The small molecule below binds the protein below.
Small molecule (SMILES): Nc1ccn([C@@H]2O[C@H](CO[P](=O)(O)O[C@H]3[C@@H](O)[C@H](n4cnc5c(N)ncnc54)O[C@@H]3CO[P](=O)(O)O[C@H]3[C@@H](O)[C@H](n4cnc5c(=O)nc(N)[nH]c54)O[C@@H]3CO[P](=O)(O)O[C@H]3[C@@H](O)[C@H](n4cnc5c(N)ncnc54)O[C@@H]3CO[P](=O)(O)O[C@H]3[C@@H](O)[C@H](n4cnc5c(N)ncnc54)O[C@@H]3CO[P](=O)(O)O[C@H]3[C@@H](O)[C@H](n4ccc(=O)[nH]c4=O)O[C@@H]3CO[P](=O)(O)O[C@H]3[C@@H](O)[C@H](n4ccc(N)nc4=O)O[C@@H]3CO[P](=O)(O)O[C@H]3[C@@H](O)[C@H](n4ccc(=O)[nH]c4=O)O[C@@H]3CO[P](=O)(O)O[C@H]3[C@@H](O)[C@H](n4cnc5c(=O)nc(N)[nH]c54)O[C@@H]3CO)[C@@H](O)[C@H]2O)c(=O)n1

Sequence of chain 25.C:
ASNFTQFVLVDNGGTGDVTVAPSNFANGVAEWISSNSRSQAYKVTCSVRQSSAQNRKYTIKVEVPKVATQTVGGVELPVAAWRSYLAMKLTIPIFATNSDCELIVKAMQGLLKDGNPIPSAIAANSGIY

Binding-site contacts:
Ligand atom N1 contacts residue SER47 of chain 54.C at 2.7 Å (h-bond).
Ligand atom O3' contacts residue ARG49 of chain 25.C at 3.6 Å (salt-bridge).
Ligand atom OP1 contacts residue ARG49 of chain 25.C at 2.6 Å (salt-bridge).
Ligand atom N6 contacts residue CYS46 of chain 54.C at 3.6 Å (h-bond).
Ligand atom C8 contacts residue LYS61 of chain 54.C at 3.6 Å.
Ligand atom C5 contacts residue THR45 of chain 54.C at 3.4 Å.
Ligand atom O5' contacts residue LYS89 of chain 25.C at 3.2 Å (salt-bridge).
Ligand atom O3' contacts residue SER51 of chain 25.C at 3.3 Å (h-bond).
Ligand atom C5' contacts residue LYS57 of chain 25.C at 3.8 Å.
Ligand atom OP2 contacts residue SER51 of chain 25.C at 3.3 Å (h-bond).
Ligand atom P contacts residue LYS57 of chain 25.C at 3.1 Å.
Ligand atom N7 contacts residue TYR85 of chain 54.C at 3.8 Å.
Ligand atom O5' contacts residue LYS57 of chain 25.C at 2.8 Å (salt-bridge).
Ligand atom N6 contacts residue THR45 of chain 54.C at 2.8 Å (h-bond).
Ligand atom OP1 contacts residue SER52 of chain 25.C at 3.1 Å.
Ligand atom OP1 contacts residue LYS57 of chain 25.C at 2.9 Å.
Ligand atom OP2 contacts residue TYR85 of chain 54.C at 2.6 Å (h-bond).
Ligand atom OP1 contacts residue ASN55 of chain 25.C at 3.2 Å.
Ligand atom N6 contacts residue THR59 of chain 54.C at 2.7 Å (h-bond).
Ligand atom P contacts residue SER51 of chain 25.C at 3.2 Å.
Ligand atom OP2 contacts residue LYS57 of chain 25.C at 3.5 Å (salt-bridge).
Ligand atom O5' contacts residue ARG49 of chain 25.C at 3.6 Å (salt-bridge).
Ligand atom OP2 contacts residue LYS57 of chain 25.C at 3.0 Å (salt-bridge).
Ligand atom C5' contacts residue ARG49 of chain 25.C at 2.6 Å.
Ligand atom OP1 contacts residue ASN55 of chain 25.C at 3.0 Å (h-bond).
Ligand atom OP2 contacts residue LYS89 of chain 25.C at 3.5 Å (salt-bridge).
Ligand atom OP2 contacts residue LYS43 of chain 54.C at 2.7 Å (salt-bridge).
Ligand atom C4' contacts residue ARG49 of chain 25.C at 3.6 Å.
Ligand atom OP1 contacts residue LYS89 of chain 25.C at 3.5 Å (salt-bridge).
Ligand atom O4' contacts residue LYS61 of chain 54.C at 3.7 Å.
Ligand atom OP2 contacts residue THR91 of chain 25.C at 3.7 Å.
Ligand atom N1 contacts residue THR59 of chain 54.C at 3.4 Å.
Ligand atom C2 contacts residue SER47 of chain 54.C at 3.2 Å.
Ligand atom N7 contacts residue LYS61 of chain 54.C at 3.4 Å.
Ligand atom OP1 contacts residue SER51 of chain 25.C at 2.7 Å (h-bond).
Ligand atom N9 contacts residue LYS61 of chain 54.C at 3.8 Å.
Ligand atom N7 contacts residue THR45 of chain 54.C at 2.7 Å (h-bond).
Ligand atom C6 contacts residue THR59 of chain 54.C at 3.5 Å.
Ligand atom C6 contacts residue THR45 of chain 54.C at 3.4 Å.
Ligand atom P contacts residue ARG49 of chain 25.C at 3.7 Å.

Sequence of chain 54.C:
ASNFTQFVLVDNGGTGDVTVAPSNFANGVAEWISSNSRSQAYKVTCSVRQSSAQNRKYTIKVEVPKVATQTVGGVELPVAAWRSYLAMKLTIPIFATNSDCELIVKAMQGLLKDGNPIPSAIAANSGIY